A small-molecule ligand and the protein it binds are described below.
Small molecule (SMILES): OC[C@H]1O[C@@H](O)[C@H](O)[C@@H](O)[C@@H]1O

Sequence of chain 1.A:
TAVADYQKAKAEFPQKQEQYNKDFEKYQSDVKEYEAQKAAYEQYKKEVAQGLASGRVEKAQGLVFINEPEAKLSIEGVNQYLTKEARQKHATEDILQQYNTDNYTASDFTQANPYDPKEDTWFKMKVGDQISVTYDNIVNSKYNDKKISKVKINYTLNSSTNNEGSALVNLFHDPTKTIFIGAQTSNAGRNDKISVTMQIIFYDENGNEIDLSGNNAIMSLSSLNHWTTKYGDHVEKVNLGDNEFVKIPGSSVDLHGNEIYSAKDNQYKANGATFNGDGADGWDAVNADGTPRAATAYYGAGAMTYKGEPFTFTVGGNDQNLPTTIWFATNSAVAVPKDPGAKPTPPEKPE

Binding-site contacts:
Ligand atom C1 contacts residue GLU237 of chain 1.A at 3.2 Å.
Ligand atom O3 contacts residue SER224 of chain 1.A at 3.4 Å (h-bond).
Ligand atom O3 contacts residue CA1 of chain 1.B at 2.3 Å.
Ligand atom O2 contacts residue ASN226 of chain 1.A at 3.7 Å.
Ligand atom C4 contacts residue BGC1 of chain 1.D at 4.0 Å.
Ligand atom O1 contacts residue GLU237 of chain 1.A at 3.4 Å (salt-bridge).
Ligand atom C3 contacts residue ASN226 of chain 1.A at 3.5 Å.
Ligand atom O2 contacts residue TRP328 of chain 1.A at 3.9 Å.
Ligand atom C2 contacts residue GLU237 of chain 1.A at 3.3 Å.
Ligand atom C4 contacts residue SER224 of chain 1.A at 3.6 Å.
Ligand atom C3 contacts residue SER224 of chain 1.A at 3.5 Å.
Ligand atom O3 contacts residue BGC1 of chain 1.D at 3.5 Å (h-bond).
Ligand atom C4 contacts residue ASN226 of chain 1.A at 3.7 Å.
Ligand atom C4 contacts residue ASP285 of chain 1.A at 3.1 Å.
Ligand atom O4 contacts residue BGC1 of chain 1.D at 3.4 Å (h-bond).
Ligand atom O4 contacts residue ASN226 of chain 1.A at 3.0 Å (h-bond).
Ligand atom C3 contacts residue CA1 of chain 1.B at 2.1 Å.
Ligand atom C2 contacts residue ILE327 of chain 1.A at 3.8 Å (hydrophobic).
Ligand atom O3 contacts residue TRP328 of chain 1.A at 2.9 Å (h-bond).
Ligand atom C2 contacts residue THR326 of chain 1.A at 4.0 Å.
Ligand atom C5 contacts residue CA1 of chain 1.B at 3.8 Å.
Ligand atom O4 contacts residue CA1 of chain 1.B at 2.4 Å.
Ligand atom O1 contacts residue THR326 of chain 1.A at 3.0 Å (h-bond).
Ligand atom O2 contacts residue ILE327 of chain 1.A at 3.3 Å.
Ligand atom O4 contacts residue SER224 of chain 1.A at 2.2 Å (h-bond).
Ligand atom C5 contacts residue ASN226 of chain 1.A at 3.6 Å.
Ligand atom O6 contacts residue ASN226 of chain 1.A at 3.3 Å (h-bond).
Ligand atom O2 contacts residue GLU237 of chain 1.A at 2.4 Å (salt-bridge).
Ligand atom C5 contacts residue ASP285 of chain 1.A at 3.0 Å.
Ligand atom O4 contacts residue ASP285 of chain 1.A at 2.5 Å (salt-bridge).
Ligand atom O6 contacts residue GLN268 of chain 1.A at 3.4 Å (h-bond).
Ligand atom C1 contacts residue CA1 of chain 1.B at 3.8 Å.
Ligand atom C6 contacts residue ASP285 of chain 1.A at 2.9 Å.
Ligand atom C4 contacts residue CA1 of chain 1.B at 3.0 Å.
Ligand atom O1 contacts residue HIS235 of chain 1.A at 3.7 Å.
Ligand atom C2 contacts residue TRP328 of chain 1.A at 3.8 Å (hydrophobic).
Ligand atom O6 contacts residue ASP285 of chain 1.A at 2.6 Å (salt-bridge).
Ligand atom C2 contacts residue CA1 of chain 1.B at 3.0 Å.
Ligand atom C3 contacts residue GLU237 of chain 1.A at 3.9 Å.
Ligand atom O2 contacts residue CA1 of chain 1.B at 2.4 Å.